The protein below binds the small molecule below.
Small molecule (SMILES): NC(=O)c1ccc(NC(=O)c2cc([N+](=O)[O-])ccc2Cl)cc1

Binding-site contacts:
Ligand atom C03 contacts residue TYR275 of chain 1.A at 3.6 Å (hydrophobic).
Ligand atom C02 contacts residue HIS247 of chain 1.A at 3.5 Å.
Ligand atom O08 contacts residue VAL244 of chain 1.A at 3.2 Å.
Ligand atom C14 contacts residue TYR275 of chain 1.A at 3.0 Å (hydrophobic).
Ligand atom C13 contacts residue PHE80 of chain 1.A at 3.5 Å (hydrophobic).
Ligand atom O21 contacts residue TYR271 of chain 1.A at 3.4 Å.
Ligand atom C02 contacts residue TYR125 of chain 1.A at 3.4 Å (hydrophobic).
Ligand atom N09 contacts residue HIS121 of chain 1.A at 3.1 Å.
Ligand atom O21 contacts residue MET162 of chain 1.A at 3.0 Å (h-bond).
Ligand atom C07 contacts residue HIS121 of chain 1.A at 3.5 Å.
Ligand atom C04 contacts residue GLN84 of chain 1.A at 3.3 Å.
Ligand atom C18 contacts residue LEU274 of chain 1.A at 3.4 Å (hydrophobic).
Ligand atom C18 contacts residue CYS83 of chain 1.A at 1.7 Å (hydrophobic).
Ligand atom O12 contacts residue CYS83 of chain 1.A at 3.0 Å (h-bond).
Ligand atom N20 contacts residue TYR275 of chain 1.A at 3.4 Å (h-bond).
Ligand atom C05 contacts residue TYR275 of chain 1.A at 3.5 Å (hydrophobic).
Ligand atom N20 contacts residue LYS165 of chain 1.A at 3.2 Å (salt-bridge).
Ligand atom C06 contacts residue HIS121 of chain 1.A at 3.7 Å.
Ligand atom N20 contacts residue PHE161 of chain 1.A at 3.6 Å.
Ligand atom C11 contacts residue TYR275 of chain 1.A at 3.7 Å (hydrophobic).
Ligand atom O22 contacts residue LYS165 of chain 1.A at 2.5 Å (salt-bridge).
Ligand atom C11 contacts residue HIS247 of chain 1.A at 3.7 Å.
Ligand atom C13 contacts residue TYR275 of chain 1.A at 3.5 Å (hydrophobic).
Ligand atom O12 contacts residue GLN84 of chain 1.A at 2.8 Å (h-bond).
Ligand atom C16 contacts residue LEU274 of chain 1.A at 3.7 Å (hydrophobic).
Ligand atom C14 contacts residue PHE80 of chain 1.A at 3.5 Å (hydrophobic).
Ligand atom O12 contacts residue HIS247 of chain 1.A at 3.5 Å.
Ligand atom C15 contacts residue TYR275 of chain 1.A at 3.4 Å (hydrophobic).
Ligand atom N10 contacts residue TYR275 of chain 1.A at 2.9 Å (h-bond).
Ligand atom O21 contacts residue PHE161 of chain 1.A at 3.1 Å.
Ligand atom C17 contacts residue LEU274 of chain 1.A at 3.0 Å (hydrophobic).
Ligand atom C16 contacts residue TYR271 of chain 1.A at 3.3 Å (hydrophobic).
Ligand atom C04 contacts residue TYR275 of chain 1.A at 3.5 Å (hydrophobic).
Ligand atom C17 contacts residue TYR271 of chain 1.A at 3.0 Å (hydrophobic).
Ligand atom O12 contacts residue PHE80 of chain 1.A at 3.5 Å.
Ligand atom C13 contacts residue CYS83 of chain 1.A at 2.6 Å (hydrophobic).
Ligand atom O22 contacts residue TYR275 of chain 1.A at 3.7 Å.
Ligand atom O22 contacts residue PHE161 of chain 1.A at 3.5 Å.
Ligand atom C17 contacts residue CYS83 of chain 1.A at 2.8 Å (hydrophobic).
Ligand atom C11 contacts residue CYS83 of chain 1.A at 2.9 Å (hydrophobic).

Sequence of chain 1.A:
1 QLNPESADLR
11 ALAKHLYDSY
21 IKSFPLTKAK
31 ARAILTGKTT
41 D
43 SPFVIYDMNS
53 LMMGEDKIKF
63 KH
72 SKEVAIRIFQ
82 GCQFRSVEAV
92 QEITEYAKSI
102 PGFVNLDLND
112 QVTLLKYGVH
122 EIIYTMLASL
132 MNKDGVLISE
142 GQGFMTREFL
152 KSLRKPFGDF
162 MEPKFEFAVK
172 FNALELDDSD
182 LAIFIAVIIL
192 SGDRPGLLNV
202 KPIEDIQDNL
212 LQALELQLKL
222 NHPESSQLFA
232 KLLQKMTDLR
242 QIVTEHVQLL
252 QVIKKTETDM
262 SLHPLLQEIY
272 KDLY